Sequence of chain 1.F:
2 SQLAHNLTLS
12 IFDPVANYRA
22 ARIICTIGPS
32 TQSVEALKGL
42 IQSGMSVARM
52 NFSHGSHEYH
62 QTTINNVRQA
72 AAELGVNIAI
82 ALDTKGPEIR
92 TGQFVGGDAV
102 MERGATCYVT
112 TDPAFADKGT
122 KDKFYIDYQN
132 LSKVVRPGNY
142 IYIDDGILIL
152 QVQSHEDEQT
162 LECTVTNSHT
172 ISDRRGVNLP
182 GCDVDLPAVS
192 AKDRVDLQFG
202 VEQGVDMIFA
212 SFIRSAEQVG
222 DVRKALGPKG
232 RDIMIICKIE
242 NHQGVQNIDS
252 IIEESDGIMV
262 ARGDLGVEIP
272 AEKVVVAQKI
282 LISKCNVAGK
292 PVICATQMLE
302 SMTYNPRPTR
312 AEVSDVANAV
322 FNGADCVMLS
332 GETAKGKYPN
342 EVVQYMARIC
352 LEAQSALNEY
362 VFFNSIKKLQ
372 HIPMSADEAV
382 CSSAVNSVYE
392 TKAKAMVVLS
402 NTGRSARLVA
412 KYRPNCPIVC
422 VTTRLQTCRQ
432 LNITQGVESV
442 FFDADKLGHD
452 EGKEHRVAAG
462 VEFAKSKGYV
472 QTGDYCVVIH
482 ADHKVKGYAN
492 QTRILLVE

The protein below binds the small molecule below.
Small molecule (SMILES): O=P(O)(O)OC[C@H]1O[C@@](CO)(OP(=O)(O)O)[C@@H](O)[C@@H]1O

Binding-site contacts:
Ligand atom O2P contacts residue ASN402 of chain 1.F at 3.2 Å (h-bond).
Ligand atom P2 contacts residue SER406 of chain 1.F at 3.6 Å.
Ligand atom O3 contacts residue LYS454 of chain 1.F at 3.1 Å (salt-bridge).
Ligand atom P2 contacts residue SER401 of chain 1.F at 3.4 Å.
Ligand atom O4P contacts residue ASN402 of chain 1.F at 3.9 Å.
Ligand atom C3 contacts residue ALA482 of chain 1.F at 3.5 Å (hydrophobic).
Ligand atom P2 contacts residue ASN402 of chain 1.F at 3.7 Å.
Ligand atom O1 contacts residue GLY488 of chain 1.F at 3.5 Å (h-bond).
Ligand atom O6P contacts residue ARG405 of chain 1.F at 2.7 Å (salt-bridge).
Ligand atom P1 contacts residue ARG457 of chain 1.F at 3.1 Å.
Ligand atom O3 contacts residue HIS481 of chain 1.F at 3.4 Å.
Ligand atom O2P contacts residue ARG457 of chain 1.F at 2.3 Å (salt-bridge).
Ligand atom O6 contacts residue SER406 of chain 1.F at 3.6 Å.
Ligand atom O3 contacts residue LEU400 of chain 1.F at 3.7 Å.
Ligand atom C4 contacts residue LEU400 of chain 1.F at 3.1 Å (hydrophobic).
Ligand atom O6P contacts residue THR403 of chain 1.F at 3.0 Å (h-bond).
Ligand atom O4P contacts residue SER406 of chain 1.F at 2.7 Å (h-bond).
Ligand atom O4P contacts residue SER401 of chain 1.F at 2.3 Å (h-bond).
Ligand atom P2 contacts residue THR403 of chain 1.F at 3.7 Å.
Ligand atom P1 contacts residue LYS454 of chain 1.F at 3.3 Å.
Ligand atom C6 contacts residue SER401 of chain 1.F at 3.8 Å.
Ligand atom O5P contacts residue THR403 of chain 1.F at 2.7 Å (h-bond).
Ligand atom O4 contacts residue ALA490 of chain 1.F at 3.8 Å.
Ligand atom O4P contacts residue THR403 of chain 1.F at 3.9 Å.
Ligand atom C6 contacts residue SER406 of chain 1.F at 3.7 Å.
Ligand atom C1 contacts residue ALA482 of chain 1.F at 3.6 Å (hydrophobic).
Ligand atom O5P contacts residue ASN402 of chain 1.F at 2.5 Å (h-bond).
Ligand atom O2 contacts residue ASN402 of chain 1.F at 3.7 Å.
Ligand atom O1 contacts residue LYS487 of chain 1.F at 3.9 Å.
Ligand atom O3P contacts residue LYS454 of chain 1.F at 3.6 Å (salt-bridge).
Ligand atom O1P contacts residue LYS454 of chain 1.F at 2.1 Å (salt-bridge).
Ligand atom O4P contacts residue ARG405 of chain 1.F at 3.8 Å.
Ligand atom O3 contacts residue ALA482 of chain 1.F at 3.5 Å (h-bond).
Ligand atom O5P contacts residue SER401 of chain 1.F at 3.4 Å (h-bond).
Ligand atom O4 contacts residue HIS481 of chain 1.F at 3.4 Å.
Ligand atom O1P contacts residue ARG457 of chain 1.F at 2.4 Å (salt-bridge).
Ligand atom C6 contacts residue LEU400 of chain 1.F at 3.1 Å (hydrophobic).
Ligand atom C5 contacts residue LEU400 of chain 1.F at 3.5 Å (hydrophobic).
Ligand atom O4 contacts residue LEU400 of chain 1.F at 2.6 Å (h-bond).
Ligand atom C1 contacts residue LYS454 of chain 1.F at 3.9 Å.